A protein and the small-molecule ligand that binds it are described below.
Small molecule (SMILES): CC(C)C[C@@H](C=O)NC(=O)[C@H](CC(C)C)NC(=O)[C@H](CCCN=C(N)N)NC(=O)CN

Sequence of chain 5.A:
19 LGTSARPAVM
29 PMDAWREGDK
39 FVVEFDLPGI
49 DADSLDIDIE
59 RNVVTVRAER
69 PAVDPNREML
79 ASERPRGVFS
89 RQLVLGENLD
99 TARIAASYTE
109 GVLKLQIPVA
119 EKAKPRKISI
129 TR

Binding-site contacts:
Ligand atom NH2 contacts residue VAL61 of chain 5.A at 3.9 Å.
Ligand atom O contacts residue VAL92 of chain 12.A at 4.2 Å.
Ligand atom CZ contacts residue VAL61 of chain 5.A at 4.0 Å (hydrophobic).
Ligand atom O contacts residue LEU93 of chain 12.A at 3.6 Å.
Ligand atom O contacts residue GLY94 of chain 12.A at 2.9 Å (h-bond).
Ligand atom N contacts residue VAL117 of chain 12.A at 3.5 Å.
Ligand atom O contacts residue PHE39 of chain 12.A at 4.1 Å.
Ligand atom C contacts residue VAL92 of chain 12.A at 3.5 Å (hydrophobic).
Ligand atom O contacts residue LEU97 of chain 12.A at 3.7 Å.
Ligand atom CG contacts residue GLN90 of chain 5.A at 4.2 Å.
Ligand atom C contacts residue PHE39 of chain 12.A at 4.0 Å (hydrophobic).
Ligand atom CZ contacts residue GLY94 of chain 12.A at 3.9 Å.
Ligand atom C contacts residue GLN90 of chain 5.A at 3.9 Å.
Ligand atom O contacts residue LEU78 of chain 9.A at 3.0 Å.
Ligand atom CZ contacts residue GLU58 of chain 5.A at 3.5 Å.
Ligand atom CD1 contacts residue GLN90 of chain 5.A at 3.6 Å.
Ligand atom NH1 contacts residue VAL61 of chain 5.A at 4.1 Å.
Ligand atom CB contacts residue VAL92 of chain 12.A at 3.8 Å (hydrophobic).
Ligand atom CB contacts residue GLN90 of chain 5.A at 3.5 Å.
Ligand atom CD1 contacts residue LEU91 of chain 12.A at 3.8 Å (hydrophobic).
Ligand atom C contacts residue GLY94 of chain 12.A at 3.6 Å.
Ligand atom CB contacts residue GLY94 of chain 12.A at 3.9 Å.
Ligand atom CA contacts residue PHE39 of chain 12.A at 3.6 Å (hydrophobic).
Ligand atom CA contacts residue LEU97 of chain 12.A at 4.0 Å (hydrophobic).
Ligand atom CA contacts residue GLN90 of chain 5.A at 3.3 Å.
Ligand atom CD2 contacts residue VAL92 of chain 12.A at 3.9 Å (hydrophobic).
Ligand atom NE contacts residue GLY94 of chain 12.A at 3.9 Å.
Ligand atom CB contacts residue PHE39 of chain 12.A at 3.9 Å (hydrophobic).
Ligand atom NH2 contacts residue GLU58 of chain 5.A at 2.2 Å (salt-bridge).
Ligand atom CG contacts residue VAL92 of chain 12.A at 4.1 Å (hydrophobic).
Ligand atom NH1 contacts residue GLN90 of chain 5.A at 3.2 Å (h-bond).
Ligand atom O contacts residue GLN90 of chain 5.A at 3.1 Å (h-bond).
Ligand atom CA contacts residue VAL92 of chain 12.A at 3.2 Å (hydrophobic).
Ligand atom NE contacts residue GLU58 of chain 5.A at 4.2 Å.
Ligand atom N contacts residue VAL92 of chain 12.A at 2.8 Å (h-bond).
Ligand atom CD contacts residue GLN90 of chain 5.A at 4.1 Å.
Ligand atom NH2 contacts residue GLY94 of chain 12.A at 3.5 Å.
Ligand atom C contacts residue LEU78 of chain 9.A at 4.0 Å (hydrophobic).
Ligand atom CA contacts residue VAL117 of chain 12.A at 4.0 Å (hydrophobic).
Ligand atom CD2 contacts residue VAL92 of chain 5.A at 4.0 Å (hydrophobic).

Sequence of chain 12.A:
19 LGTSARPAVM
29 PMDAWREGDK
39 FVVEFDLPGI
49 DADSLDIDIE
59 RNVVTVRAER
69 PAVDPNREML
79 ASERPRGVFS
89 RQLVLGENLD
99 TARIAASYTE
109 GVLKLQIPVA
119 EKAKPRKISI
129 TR

Sequence of chain 9.A:
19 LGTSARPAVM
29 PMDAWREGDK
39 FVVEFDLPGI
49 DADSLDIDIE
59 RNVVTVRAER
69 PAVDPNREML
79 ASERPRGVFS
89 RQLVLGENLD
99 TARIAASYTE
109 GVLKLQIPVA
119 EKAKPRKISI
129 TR